The protein below binds the small molecule below.
Small molecule (SMILES): CC(=O)N[C@@H]1[C@@H](O)[C@H](O)[C@@H](CO)O[C@H]1O

Binding-site contacts:
Ligand atom C1 contacts residue SER148 of chain 1.C at 4.4 Å.
Ligand atom C3 contacts residue ASN145 of chain 1.C at 3.6 Å.
Ligand atom O6 contacts residue SER148 of chain 1.C at 4.2 Å.
Ligand atom C1 contacts residue THR147 of chain 1.C at 3.9 Å.
Ligand atom C2 contacts residue ASN145 of chain 1.C at 2.2 Å.
Ligand atom N2 contacts residue THR147 of chain 1.C at 3.9 Å.
Ligand atom O5 contacts residue ASN145 of chain 1.C at 2.6 Å (h-bond).
Ligand atom N2 contacts residue ASN145 of chain 1.C at 2.4 Å (h-bond).
Ligand atom O5 contacts residue SER148 of chain 1.C at 4.4 Å.
Ligand atom O6 contacts residue SER150 of chain 1.C at 3.4 Å (h-bond).
Ligand atom C5 contacts residue ASN145 of chain 1.C at 3.8 Å.
Ligand atom C1 contacts residue ASN145 of chain 1.C at 1.5 Å.
Ligand atom C8 contacts residue ASN145 of chain 1.C at 3.6 Å.
Ligand atom O6 contacts residue GLY151 of chain 1.C at 4.2 Å.
Ligand atom O7 contacts residue ASN145 of chain 1.C at 3.9 Å.
Ligand atom C2 contacts residue THR147 of chain 1.C at 4.3 Å.
Ligand atom C4 contacts residue ASN145 of chain 1.C at 4.2 Å.
Ligand atom O7 contacts residue THR147 of chain 1.C at 4.5 Å.
Ligand atom C7 contacts residue ASN145 of chain 1.C at 3.1 Å.

Sequence of chain 1.C:
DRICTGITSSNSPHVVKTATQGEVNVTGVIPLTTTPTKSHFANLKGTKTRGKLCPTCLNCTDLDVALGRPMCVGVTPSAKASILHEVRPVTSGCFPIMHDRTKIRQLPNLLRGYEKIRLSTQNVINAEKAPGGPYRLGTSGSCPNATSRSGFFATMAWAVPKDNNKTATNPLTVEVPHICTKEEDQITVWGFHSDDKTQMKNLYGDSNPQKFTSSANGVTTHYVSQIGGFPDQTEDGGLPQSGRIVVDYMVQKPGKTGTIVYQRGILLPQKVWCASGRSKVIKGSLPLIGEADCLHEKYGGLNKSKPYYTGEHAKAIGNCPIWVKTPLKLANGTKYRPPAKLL